Sequence of chain 1.F:
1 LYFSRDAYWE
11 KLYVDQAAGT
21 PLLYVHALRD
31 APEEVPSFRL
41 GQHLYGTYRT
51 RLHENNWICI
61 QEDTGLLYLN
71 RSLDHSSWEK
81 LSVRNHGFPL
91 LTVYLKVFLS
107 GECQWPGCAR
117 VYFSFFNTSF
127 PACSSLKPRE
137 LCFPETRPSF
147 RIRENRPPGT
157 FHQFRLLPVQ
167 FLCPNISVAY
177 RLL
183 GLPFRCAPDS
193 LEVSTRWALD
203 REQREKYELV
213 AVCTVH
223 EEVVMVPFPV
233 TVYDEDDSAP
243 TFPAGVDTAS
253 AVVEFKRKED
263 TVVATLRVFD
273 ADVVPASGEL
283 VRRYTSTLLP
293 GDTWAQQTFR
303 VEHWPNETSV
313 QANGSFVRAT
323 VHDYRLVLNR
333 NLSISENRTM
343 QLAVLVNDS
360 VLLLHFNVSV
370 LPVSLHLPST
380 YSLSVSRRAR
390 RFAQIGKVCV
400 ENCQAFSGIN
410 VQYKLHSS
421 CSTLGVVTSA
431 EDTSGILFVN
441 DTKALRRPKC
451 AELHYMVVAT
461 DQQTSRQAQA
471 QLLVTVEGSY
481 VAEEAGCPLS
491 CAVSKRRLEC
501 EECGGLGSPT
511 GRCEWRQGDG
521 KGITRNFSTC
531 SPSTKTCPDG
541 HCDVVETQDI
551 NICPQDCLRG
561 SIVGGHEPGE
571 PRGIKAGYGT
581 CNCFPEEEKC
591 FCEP

A protein and the small-molecule ligand that binds it are described below.
Small molecule (SMILES): CC(=O)N[C@@H]1[C@@H](O)[C@H](O)[C@@H](CO)O[C@H]1O

Binding-site contacts:
Ligand atom C8 contacts residue ARG284 of chain 1.F at 3.4 Å.
Ligand atom O5 contacts residue ASN349 of chain 1.F at 2.5 Å (h-bond).
Ligand atom O7 contacts residue SER351 of chain 1.F at 4.2 Å.
Ligand atom C7 contacts residue THR287 of chain 1.F at 4.1 Å.
Ligand atom O7 contacts residue THR287 of chain 1.F at 4.4 Å.
Ligand atom C7 contacts residue ARG285 of chain 1.F at 4.3 Å.
Ligand atom N2 contacts residue ASN349 of chain 1.F at 2.8 Å (h-bond).
Ligand atom O7 contacts residue ASN349 of chain 1.F at 3.5 Å (h-bond).
Ligand atom C7 contacts residue ARG284 of chain 1.F at 3.7 Å.
Ligand atom C3 contacts residue ASN349 of chain 1.F at 3.8 Å.
Ligand atom C8 contacts residue THR287 of chain 1.F at 3.6 Å.
Ligand atom C2 contacts residue ASN349 of chain 1.F at 2.5 Å.
Ligand atom C4 contacts residue ASN349 of chain 1.F at 4.3 Å.
Ligand atom O7 contacts residue ARG285 of chain 1.F at 3.6 Å.
Ligand atom C5 contacts residue ASN349 of chain 1.F at 3.8 Å.
Ligand atom C8 contacts residue ASN349 of chain 1.F at 4.4 Å.
Ligand atom O7 contacts residue ARG284 of chain 1.F at 3.2 Å (salt-bridge).
Ligand atom C7 contacts residue ASN349 of chain 1.F at 3.3 Å.
Ligand atom C1 contacts residue ASN349 of chain 1.F at 1.5 Å.